This small molecule binds to this protein.
Small molecule (SMILES): CC(=O)N[C@H]1[C@H](O[C@H]2[C@H](O)[C@@H](NC(C)=O)CO[C@@H]2CO)O[C@H](CO)[C@@H](O)[C@@H]1O

Sequence of chain 3.A:
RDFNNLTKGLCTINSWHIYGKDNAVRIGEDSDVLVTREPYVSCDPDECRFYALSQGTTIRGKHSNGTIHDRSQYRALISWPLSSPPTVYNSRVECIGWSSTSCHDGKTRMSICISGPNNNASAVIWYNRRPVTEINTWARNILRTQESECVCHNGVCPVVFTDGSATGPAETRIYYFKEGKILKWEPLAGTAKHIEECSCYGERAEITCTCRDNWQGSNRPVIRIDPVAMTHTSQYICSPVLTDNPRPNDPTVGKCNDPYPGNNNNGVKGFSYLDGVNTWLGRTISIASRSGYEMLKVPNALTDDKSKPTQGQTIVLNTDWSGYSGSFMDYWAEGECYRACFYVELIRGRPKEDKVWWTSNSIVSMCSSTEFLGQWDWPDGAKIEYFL

Sequence of chain 2.A:
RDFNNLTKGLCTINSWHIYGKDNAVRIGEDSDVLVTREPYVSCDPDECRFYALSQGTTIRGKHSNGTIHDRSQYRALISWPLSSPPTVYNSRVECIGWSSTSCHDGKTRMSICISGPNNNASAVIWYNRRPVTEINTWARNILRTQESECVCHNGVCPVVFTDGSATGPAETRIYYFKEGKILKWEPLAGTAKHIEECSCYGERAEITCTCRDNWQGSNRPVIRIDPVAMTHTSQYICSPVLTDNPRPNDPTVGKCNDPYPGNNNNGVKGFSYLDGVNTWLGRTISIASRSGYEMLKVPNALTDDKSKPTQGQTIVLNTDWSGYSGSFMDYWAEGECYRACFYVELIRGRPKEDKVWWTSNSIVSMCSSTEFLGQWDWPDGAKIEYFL

Binding-site contacts:
Ligand atom C1 contacts residue TRP357 of chain 3.A at 3.7 Å (hydrophobic).
Ligand atom C7 contacts residue TRP357 of chain 3.A at 4.4 Å (hydrophobic).
Ligand atom C4 contacts residue ASN65 of chain 3.A at 4.2 Å.
Ligand atom N2 contacts residue TRP357 of chain 3.A at 3.7 Å.
Ligand atom O5 contacts residue TRP357 of chain 3.A at 4.3 Å.
Ligand atom C7 contacts residue ASN65 of chain 3.A at 3.0 Å.
Ligand atom C3 contacts residue ASN65 of chain 3.A at 3.7 Å.
Ligand atom C5 contacts residue ASN65 of chain 3.A at 3.7 Å.
Ligand atom C2 contacts residue ASN65 of chain 3.A at 2.4 Å.
Ligand atom C2 contacts residue TRP357 of chain 3.A at 4.3 Å (hydrophobic).
Ligand atom O4 contacts residue TRP357 of chain 3.A at 3.8 Å.
Ligand atom C1 contacts residue ASN65 of chain 3.A at 1.5 Å.
Ligand atom O5 contacts residue ASN65 of chain 3.A at 2.4 Å (h-bond).
Ligand atom C4 contacts residue TRP357 of chain 3.A at 4.2 Å (hydrophobic).
Ligand atom C8 contacts residue ASN65 of chain 3.A at 2.6 Å.
Ligand atom C8 contacts residue TYR386 of chain 2.A at 3.7 Å (hydrophobic).
Ligand atom C5 contacts residue TRP357 of chain 3.A at 3.8 Å (hydrophobic).
Ligand atom O7 contacts residue TRP357 of chain 3.A at 3.8 Å.
Ligand atom O7 contacts residue ASN65 of chain 3.A at 4.2 Å.
Ligand atom N2 contacts residue ASN65 of chain 3.A at 2.8 Å (h-bond).
Ligand atom C3 contacts residue TRP357 of chain 3.A at 3.8 Å (hydrophobic).